Sequence of chain 1.D:
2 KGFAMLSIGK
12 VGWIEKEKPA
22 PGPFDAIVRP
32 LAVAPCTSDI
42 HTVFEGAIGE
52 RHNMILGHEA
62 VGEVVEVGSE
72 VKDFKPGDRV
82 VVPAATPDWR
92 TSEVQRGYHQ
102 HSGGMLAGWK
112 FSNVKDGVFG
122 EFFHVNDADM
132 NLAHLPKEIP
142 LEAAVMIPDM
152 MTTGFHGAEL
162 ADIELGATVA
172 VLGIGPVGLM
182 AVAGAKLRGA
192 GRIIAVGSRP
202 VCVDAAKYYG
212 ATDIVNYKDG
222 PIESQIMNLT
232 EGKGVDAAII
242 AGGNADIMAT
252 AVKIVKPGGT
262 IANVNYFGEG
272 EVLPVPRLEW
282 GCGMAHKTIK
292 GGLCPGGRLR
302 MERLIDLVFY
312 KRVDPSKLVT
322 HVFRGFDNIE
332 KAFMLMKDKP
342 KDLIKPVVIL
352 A

The protein below binds the small molecule below.
Small molecule (SMILES): CCC[C@@H](C)O

Binding-site contacts:
Ligand atom C13 contacts residue NAP1 of chain 1.R at 4.1 Å.
Ligand atom C13 contacts residue LEU294 of chain 1.D at 4.3 Å (hydrophobic).
Ligand atom C2 contacts residue HIS59 of chain 1.D at 4.2 Å.
Ligand atom C9 contacts residue HIS59 of chain 1.D at 4.3 Å.
Ligand atom C9 contacts residue ASP150 of chain 1.D at 4.4 Å.
Ligand atom C1 contacts residue ALA86 of chain 1.D at 4.1 Å (hydrophobic).
Ligand atom O17 contacts residue CYS37 of chain 1.D at 3.9 Å.
Ligand atom C9 contacts residue LEU294 of chain 1.D at 4.3 Å (hydrophobic).
Ligand atom C9 contacts residue SER39 of chain 1.D at 3.7 Å.
Ligand atom C9 contacts residue ZN1 of chain 1.Q at 3.6 Å.
Ligand atom C6 contacts residue ZN1 of chain 1.Q at 4.1 Å.
Ligand atom C6 contacts residue HIS59 of chain 1.D at 4.1 Å.
Ligand atom C1 contacts residue CYS295 of chain 1.D at 3.7 Å (hydrophobic).
Ligand atom O17 contacts residue NAP1 of chain 1.R at 3.2 Å.
Ligand atom C2 contacts residue TRP110 of chain 1.D at 4.1 Å (hydrophobic).
Ligand atom C13 contacts residue SER39 of chain 1.D at 3.3 Å.
Ligand atom C1 contacts residue ALA85 of chain 1.D at 3.9 Å (hydrophobic).
Ligand atom O17 contacts residue ASP150 of chain 1.D at 3.4 Å (salt-bridge).
Ligand atom C1 contacts residue LEU294 of chain 1.D at 4.0 Å (hydrophobic).
Ligand atom C1 contacts residue TRP110 of chain 1.D at 3.6 Å (hydrophobic).
Ligand atom C2 contacts residue CYS295 of chain 1.D at 3.9 Å (hydrophobic).
Ligand atom C13 contacts residue TRP110 of chain 1.D at 3.9 Å (hydrophobic).
Ligand atom C6 contacts residue TRP110 of chain 1.D at 3.5 Å (hydrophobic).
Ligand atom C2 contacts residue ALA85 of chain 1.D at 3.8 Å (hydrophobic).
Ligand atom C2 contacts residue ASP150 of chain 1.D at 3.9 Å.
Ligand atom C2 contacts residue ZN1 of chain 1.Q at 4.3 Å.
Ligand atom C2 contacts residue NAP1 of chain 1.R at 4.2 Å.
Ligand atom O17 contacts residue ZN1 of chain 1.Q at 2.3 Å.
Ligand atom C9 contacts residue NAP1 of chain 1.R at 3.5 Å.
Ligand atom C13 contacts residue MET285 of chain 1.C at 4.3 Å (hydrophobic).
Ligand atom C2 contacts residue LEU294 of chain 1.D at 4.4 Å (hydrophobic).
Ligand atom C13 contacts residue TYR267 of chain 1.D at 4.4 Å (hydrophobic).
Ligand atom O17 contacts residue HIS59 of chain 1.D at 3.3 Å (h-bond).
Ligand atom O17 contacts residue SER39 of chain 1.D at 2.9 Å (h-bond).
Ligand atom C6 contacts residue LEU294 of chain 1.D at 4.3 Å (hydrophobic).

Sequence of chain 1.C:
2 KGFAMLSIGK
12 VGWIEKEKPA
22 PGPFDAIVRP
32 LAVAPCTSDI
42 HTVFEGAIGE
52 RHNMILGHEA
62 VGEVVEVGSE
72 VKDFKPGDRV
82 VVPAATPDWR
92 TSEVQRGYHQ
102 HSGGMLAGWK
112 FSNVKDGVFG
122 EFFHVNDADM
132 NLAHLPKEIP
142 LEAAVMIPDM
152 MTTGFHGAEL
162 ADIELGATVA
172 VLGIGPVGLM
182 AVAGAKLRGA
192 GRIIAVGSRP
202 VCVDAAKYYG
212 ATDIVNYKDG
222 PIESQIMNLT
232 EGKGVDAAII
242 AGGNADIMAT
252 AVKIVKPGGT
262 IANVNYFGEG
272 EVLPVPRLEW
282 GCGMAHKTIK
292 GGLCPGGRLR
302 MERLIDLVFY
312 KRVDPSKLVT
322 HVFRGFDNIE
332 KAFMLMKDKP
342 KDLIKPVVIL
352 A